The protein below binds the small molecule below.
Small molecule (SMILES): NC(=O)N1CCc2cc(Cl)ccc21

Sequence of chain 1.A:
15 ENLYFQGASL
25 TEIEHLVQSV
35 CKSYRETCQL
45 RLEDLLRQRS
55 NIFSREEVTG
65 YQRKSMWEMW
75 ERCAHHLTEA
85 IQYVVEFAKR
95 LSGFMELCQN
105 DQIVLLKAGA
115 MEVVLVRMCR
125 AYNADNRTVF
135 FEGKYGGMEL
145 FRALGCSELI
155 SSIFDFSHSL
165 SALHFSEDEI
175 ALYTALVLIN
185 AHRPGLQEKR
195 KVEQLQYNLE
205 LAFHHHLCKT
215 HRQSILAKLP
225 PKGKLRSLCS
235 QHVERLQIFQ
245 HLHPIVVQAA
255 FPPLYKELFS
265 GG

Binding-site contacts:
Ligand atom C9 contacts residue PHE135 of chain 1.A at 4.2 Å (hydrophobic).
Ligand atom O12 contacts residue PHE135 of chain 1.A at 4.2 Å.
Ligand atom C2 contacts residue LEU81 of chain 1.A at 4.1 Å (hydrophobic).
Ligand atom N11 contacts residue PHE134 of chain 1.A at 2.8 Å (h-bond).
Ligand atom C1 contacts residue CYS77 of chain 1.A at 4.4 Å (hydrophobic).
Ligand atom CL1 contacts residue LEU148 of chain 1.A at 4.1 Å.
Ligand atom C9 contacts residue VAL133 of chain 1.A at 3.6 Å (hydrophobic).
Ligand atom C3 contacts residue PHE145 of chain 1.A at 3.6 Å (hydrophobic).
Ligand atom C4 contacts residue PHE135 of chain 1.A at 3.9 Å (hydrophobic).
Ligand atom CL1 contacts residue PHE145 of chain 1.A at 4.4 Å.
Ligand atom C7 contacts residue PHE134 of chain 1.A at 3.8 Å (hydrophobic).
Ligand atom C1 contacts residue LEU81 of chain 1.A at 4.3 Å (hydrophobic).
Ligand atom C9 contacts residue PHE134 of chain 1.A at 3.3 Å (hydrophobic).
Ligand atom C2 contacts residue HIS80 of chain 1.A at 4.3 Å.
Ligand atom C1 contacts residue PHE135 of chain 1.A at 3.9 Å (hydrophobic).
Ligand atom N11 contacts residue PHE135 of chain 1.A at 4.1 Å.
Ligand atom N10 contacts residue PHE134 of chain 1.A at 3.9 Å.
Ligand atom CL1 contacts residue CYS77 of chain 1.A at 3.5 Å.
Ligand atom C6 contacts residue PHE145 of chain 1.A at 4.0 Å (hydrophobic).
Ligand atom C4 contacts residue PHE145 of chain 1.A at 3.9 Å (hydrophobic).
Ligand atom O12 contacts residue HIS80 of chain 1.A at 3.4 Å.
Ligand atom C7 contacts residue HIS80 of chain 1.A at 4.5 Å.
Ligand atom C6 contacts residue CYS77 of chain 1.A at 4.0 Å (hydrophobic).
Ligand atom CL1 contacts residue ILE154 of chain 1.A at 4.3 Å.
Ligand atom C2 contacts residue PHE135 of chain 1.A at 4.2 Å (hydrophobic).
Ligand atom C8 contacts residue PHE134 of chain 1.A at 4.5 Å (hydrophobic).
Ligand atom C8 contacts residue PHE145 of chain 1.A at 3.8 Å (hydrophobic).
Ligand atom C5 contacts residue PHE135 of chain 1.A at 3.6 Å (hydrophobic).
Ligand atom C1 contacts residue HIS80 of chain 1.A at 3.7 Å.
Ligand atom N10 contacts residue PHE135 of chain 1.A at 3.7 Å.
Ligand atom C8 contacts residue PHE135 of chain 1.A at 4.2 Å (hydrophobic).
Ligand atom C7 contacts residue PHE135 of chain 1.A at 3.9 Å (hydrophobic).
Ligand atom C2 contacts residue CYS77 of chain 1.A at 3.8 Å (hydrophobic).
Ligand atom C8 contacts residue VAL133 of chain 1.A at 3.8 Å (hydrophobic).